Sequence of chain 1.A:
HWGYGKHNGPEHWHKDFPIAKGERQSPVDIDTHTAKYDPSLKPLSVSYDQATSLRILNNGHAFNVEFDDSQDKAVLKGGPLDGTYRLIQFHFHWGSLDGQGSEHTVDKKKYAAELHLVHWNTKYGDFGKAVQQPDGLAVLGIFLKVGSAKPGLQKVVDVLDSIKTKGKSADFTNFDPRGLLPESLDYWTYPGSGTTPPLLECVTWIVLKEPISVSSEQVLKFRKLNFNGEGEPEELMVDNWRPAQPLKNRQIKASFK

This protein binds this small molecule.
Small molecule (SMILES): Oc1cccccc1=S

Binding-site contacts:
Ligand atom OAI contacts residue THR199 of chain 1.A at 3.5 Å (h-bond).
Ligand atom SAH contacts residue TRP208 of chain 1.A at 4.0 Å.
Ligand atom CAB contacts residue GLN92 of chain 1.A at 3.9 Å.
Ligand atom CAG contacts residue DMS1 of chain 1.D at 4.2 Å.
Ligand atom CAF contacts residue GLY197 of chain 1.A at 4.3 Å.
Ligand atom SAH contacts residue GLY197 of chain 1.A at 4.3 Å.
Ligand atom CAB contacts residue HIS94 of chain 1.A at 4.4 Å.
Ligand atom CAA contacts residue THR199 of chain 1.A at 3.3 Å.
Ligand atom CAE contacts residue ZN1 of chain 1.B at 3.2 Å.
Ligand atom OAI contacts residue HIS94 of chain 1.A at 3.0 Å (h-bond).
Ligand atom CAG contacts residue HIS94 of chain 1.A at 4.2 Å.
Ligand atom SAH contacts residue HIS119 of chain 1.A at 3.3 Å (h-bond).
Ligand atom CAC contacts residue GLN92 of chain 1.A at 4.1 Å.
Ligand atom CAG contacts residue VAL121 of chain 1.A at 4.0 Å (hydrophobic).
Ligand atom CAA contacts residue DMS1 of chain 1.D at 3.9 Å.
Ligand atom CAB contacts residue DMS1 of chain 1.D at 3.6 Å.
Ligand atom CAD contacts residue DMS1 of chain 1.D at 3.8 Å.
Ligand atom CAC contacts residue PHE130 of chain 1.A at 4.3 Å (hydrophobic).
Ligand atom SAH contacts residue HIS94 of chain 1.A at 3.8 Å.
Ligand atom OAI contacts residue HIS96 of chain 1.A at 3.5 Å (h-bond).
Ligand atom CAG contacts residue VAL142 of chain 1.A at 4.4 Å (hydrophobic).
Ligand atom CAF contacts residue HIS94 of chain 1.A at 3.5 Å.
Ligand atom CAA contacts residue ZN1 of chain 1.B at 4.4 Å.
Ligand atom CAF contacts residue DMS1 of chain 1.D at 4.4 Å.
Ligand atom CAD contacts residue LEU140 of chain 1.A at 4.2 Å (hydrophobic).
Ligand atom CAC contacts residue DMS1 of chain 1.D at 3.6 Å.
Ligand atom SAH contacts residue THR198 of chain 1.A at 3.6 Å (h-bond).
Ligand atom CAF contacts residue THR198 of chain 1.A at 4.2 Å.
Ligand atom CAE contacts residue THR199 of chain 1.A at 3.6 Å.
Ligand atom SAH contacts residue ZN1 of chain 1.B at 2.4 Å.
Ligand atom CAB contacts residue THR199 of chain 1.A at 4.0 Å.
Ligand atom OAI contacts residue ZN1 of chain 1.B at 2.5 Å.
Ligand atom CAG contacts residue GLY197 of chain 1.A at 4.3 Å.
Ligand atom CAE contacts residue HIS94 of chain 1.A at 3.3 Å.
Ligand atom CAD contacts residue VAL121 of chain 1.A at 4.0 Å (hydrophobic).
Ligand atom CAE contacts residue DMS1 of chain 1.D at 4.2 Å.
Ligand atom CAF contacts residue ZN1 of chain 1.B at 3.2 Å.
Ligand atom OAI contacts residue THR198 of chain 1.A at 3.8 Å.
Ligand atom SAH contacts residue HIS96 of chain 1.A at 4.2 Å.
Ligand atom CAA contacts residue HIS94 of chain 1.A at 3.8 Å.